Sequence of chain 1.A:
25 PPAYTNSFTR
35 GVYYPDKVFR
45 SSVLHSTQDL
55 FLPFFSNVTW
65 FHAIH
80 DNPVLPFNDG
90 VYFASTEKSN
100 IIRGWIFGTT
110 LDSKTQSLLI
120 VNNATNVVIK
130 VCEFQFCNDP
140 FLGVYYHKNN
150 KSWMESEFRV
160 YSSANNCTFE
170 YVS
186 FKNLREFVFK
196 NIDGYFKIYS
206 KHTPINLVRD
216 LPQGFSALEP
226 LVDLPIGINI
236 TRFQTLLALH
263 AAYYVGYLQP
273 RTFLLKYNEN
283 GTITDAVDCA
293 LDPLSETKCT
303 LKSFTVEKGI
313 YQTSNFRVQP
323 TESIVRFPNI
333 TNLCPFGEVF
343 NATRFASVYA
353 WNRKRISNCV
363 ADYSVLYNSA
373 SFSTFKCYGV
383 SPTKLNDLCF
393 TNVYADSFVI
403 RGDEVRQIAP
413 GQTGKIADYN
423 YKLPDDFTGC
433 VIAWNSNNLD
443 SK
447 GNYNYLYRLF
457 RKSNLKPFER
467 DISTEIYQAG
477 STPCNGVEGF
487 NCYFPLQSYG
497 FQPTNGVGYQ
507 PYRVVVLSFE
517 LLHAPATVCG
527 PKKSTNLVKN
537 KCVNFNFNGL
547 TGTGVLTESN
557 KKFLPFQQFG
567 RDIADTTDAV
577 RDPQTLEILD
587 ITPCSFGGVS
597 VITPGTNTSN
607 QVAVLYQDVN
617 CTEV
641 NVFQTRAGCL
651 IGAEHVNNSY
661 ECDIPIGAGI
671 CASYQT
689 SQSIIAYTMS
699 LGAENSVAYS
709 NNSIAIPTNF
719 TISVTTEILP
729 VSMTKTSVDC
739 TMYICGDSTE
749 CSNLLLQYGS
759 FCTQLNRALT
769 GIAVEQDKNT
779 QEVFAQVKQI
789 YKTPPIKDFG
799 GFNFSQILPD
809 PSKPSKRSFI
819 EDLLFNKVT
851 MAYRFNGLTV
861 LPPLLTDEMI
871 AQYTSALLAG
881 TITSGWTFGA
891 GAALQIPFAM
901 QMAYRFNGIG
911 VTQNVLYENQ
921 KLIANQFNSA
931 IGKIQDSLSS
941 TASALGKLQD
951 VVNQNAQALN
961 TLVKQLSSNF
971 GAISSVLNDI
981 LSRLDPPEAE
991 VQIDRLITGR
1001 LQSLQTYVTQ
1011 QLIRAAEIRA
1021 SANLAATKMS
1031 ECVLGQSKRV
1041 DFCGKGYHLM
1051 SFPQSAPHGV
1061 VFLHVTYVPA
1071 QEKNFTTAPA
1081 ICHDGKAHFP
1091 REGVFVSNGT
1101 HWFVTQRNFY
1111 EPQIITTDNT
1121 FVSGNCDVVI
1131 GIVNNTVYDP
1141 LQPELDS

A protein and the small-molecule ligand that binds it are described below.
Small molecule (SMILES): CC(=O)N[C@@H]1[C@@H](O)[C@H](O)[C@@H](CO)O[C@H]1O

Binding-site contacts:
Ligand atom O7 contacts residue ASN61 of chain 1.A at 2.6 Å (h-bond).
Ligand atom C4 contacts residue ASN61 of chain 1.A at 4.2 Å.
Ligand atom O5 contacts residue ASN61 of chain 1.A at 2.4 Å (h-bond).
Ligand atom C2 contacts residue ASN61 of chain 1.A at 2.5 Å.
Ligand atom O5 contacts residue TYR28 of chain 1.A at 4.0 Å.
Ligand atom O6 contacts residue TYR28 of chain 1.A at 4.2 Å.
Ligand atom C5 contacts residue ASN61 of chain 1.A at 3.6 Å.
Ligand atom C3 contacts residue ASN61 of chain 1.A at 3.8 Å.
Ligand atom C7 contacts residue ASN61 of chain 1.A at 3.0 Å.
Ligand atom N2 contacts residue ASN61 of chain 1.A at 2.9 Å (h-bond).
Ligand atom C1 contacts residue ASN61 of chain 1.A at 1.4 Å.
Ligand atom C8 contacts residue ASN61 of chain 1.A at 4.3 Å.